Sequence of chain 1.B:
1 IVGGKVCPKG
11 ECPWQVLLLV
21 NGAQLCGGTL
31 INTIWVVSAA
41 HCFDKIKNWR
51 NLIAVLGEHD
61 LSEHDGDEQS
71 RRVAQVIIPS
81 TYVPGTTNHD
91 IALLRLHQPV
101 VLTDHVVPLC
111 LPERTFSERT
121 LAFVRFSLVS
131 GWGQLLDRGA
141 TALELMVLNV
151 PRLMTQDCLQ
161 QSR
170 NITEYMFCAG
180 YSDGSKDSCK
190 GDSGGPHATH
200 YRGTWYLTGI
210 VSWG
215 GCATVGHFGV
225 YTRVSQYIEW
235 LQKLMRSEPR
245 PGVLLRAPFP

Binding-site contacts:
Ligand atom C11 contacts residue SER211 of chain 1.B at 3.6 Å.
Ligand atom N13 contacts residue LYS45 of chain 1.B at 3.5 Å.
Ligand atom N3 contacts residue TRP212 of chain 1.B at 3.8 Å.
Ligand atom C20 contacts residue SER192 of chain 1.B at 3.5 Å.
Ligand atom C27 contacts residue CYS42 of chain 1.B at 3.6 Å (hydrophobic).
Ligand atom C1 contacts residue LYS189 of chain 1.B at 3.7 Å.
Ligand atom C10 contacts residue LYS189 of chain 1.B at 3.7 Å.
Ligand atom N6 contacts residue LYS189 of chain 1.B at 3.6 Å.
Ligand atom C26 contacts residue LEU25 of chain 1.B at 3.7 Å (hydrophobic).
Ligand atom C20 contacts residue CYS188 of chain 1.B at 3.6 Å (hydrophobic).
Ligand atom C11 contacts residue SER192 of chain 1.B at 3.4 Å.
Ligand atom C22 contacts residue GLY213 of chain 1.B at 3.8 Å.
Ligand atom C2 contacts residue HIS41 of chain 1.B at 3.4 Å.
Ligand atom N5 contacts residue LYS189 of chain 1.B at 3.7 Å.
Ligand atom C4 contacts residue LYS189 of chain 1.B at 3.7 Å.
Ligand atom C21 contacts residue HIS41 of chain 1.B at 3.6 Å.
Ligand atom C4 contacts residue TRP212 of chain 1.B at 3.8 Å (hydrophobic).
Ligand atom C14 contacts residue TRP212 of chain 1.B at 3.9 Å (hydrophobic).
Ligand atom C25 contacts residue SER187 of chain 1.B at 3.4 Å.
Ligand atom C7 contacts residue TRP212 of chain 1.B at 3.8 Å (hydrophobic).
Ligand atom N6 contacts residue SER192 of chain 1.B at 2.9 Å (h-bond).
Ligand atom C27 contacts residue HIS41 of chain 1.B at 3.7 Å.
Ligand atom O16 contacts residue TRP212 of chain 1.B at 3.8 Å.
Ligand atom C7 contacts residue LYS189 of chain 1.B at 3.7 Å.
Ligand atom O15 contacts residue HIS41 of chain 1.B at 2.7 Å (h-bond).
Ligand atom N6 contacts residue TRP212 of chain 1.B at 3.5 Å.
Ligand atom C26 contacts residue CYS26 of chain 1.B at 3.8 Å (hydrophobic).
Ligand atom C20 contacts residue SER211 of chain 1.B at 3.3 Å.
Ligand atom O15 contacts residue SER192 of chain 1.B at 3.0 Å (h-bond).
Ligand atom C11 contacts residue CYS188 of chain 1.B at 3.7 Å (hydrophobic).
Ligand atom C19 contacts residue HIS41 of chain 1.B at 3.6 Å.
Ligand atom C25 contacts residue CYS188 of chain 1.B at 3.7 Å (hydrophobic).
Ligand atom C28 contacts residue LYS45 of chain 1.B at 3.2 Å.
Ligand atom C1 contacts residue TRP212 of chain 1.B at 3.7 Å (hydrophobic).
Ligand atom N6 contacts residue SER211 of chain 1.B at 3.8 Å.
Ligand atom C2 contacts residue TRP212 of chain 1.B at 3.7 Å (hydrophobic).
Ligand atom C11 contacts residue TRP212 of chain 1.B at 3.7 Å (hydrophobic).
Ligand atom N17 contacts residue SER187 of chain 1.B at 3.5 Å (h-bond).
Ligand atom C11 contacts residue LYS189 of chain 1.B at 3.6 Å.
Ligand atom C22 contacts residue GLY215 of chain 1.B at 3.8 Å.

The protein below binds the small molecule below.
Small molecule (SMILES): C[C@H](O)C(=O)NCc1cccc(-n2ncc(-c3cc4cnccc4[nH]3)c2O)c1